Sequence of chain 1.A:
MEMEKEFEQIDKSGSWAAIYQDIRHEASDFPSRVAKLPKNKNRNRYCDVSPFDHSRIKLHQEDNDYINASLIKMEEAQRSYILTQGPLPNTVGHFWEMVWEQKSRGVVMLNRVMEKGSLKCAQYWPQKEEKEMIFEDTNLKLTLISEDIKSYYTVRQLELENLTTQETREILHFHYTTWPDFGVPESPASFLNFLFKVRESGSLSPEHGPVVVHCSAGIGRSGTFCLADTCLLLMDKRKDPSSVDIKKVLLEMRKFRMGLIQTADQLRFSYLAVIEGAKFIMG

Binding-site contacts:
Ligand atom C29 contacts residue GLN266 of chain 1.A at 3.2 Å.
Ligand atom N4 contacts residue ARG45 of chain 1.A at 3.6 Å.
Ligand atom C26 contacts residue ARG221 of chain 1.A at 3.9 Å.
Ligand atom N25 contacts residue ARG221 of chain 1.A at 3.5 Å (salt-bridge).
Ligand atom C16 contacts residue TYR46 of chain 1.A at 3.8 Å (hydrophobic).
Ligand atom C6 contacts residue ARG45 of chain 1.A at 3.6 Å.
Ligand atom O23 contacts residue GLY220 of chain 1.A at 3.5 Å (h-bond).
Ligand atom C16 contacts residue ALA217 of chain 1.A at 3.6 Å (hydrophobic).
Ligand atom N4 contacts residue TYR46 of chain 1.A at 3.6 Å.
Ligand atom O31 contacts residue GLY220 of chain 1.A at 3.6 Å.
Ligand atom O31 contacts residue GLN266 of chain 1.A at 2.4 Å (h-bond).
Ligand atom O23 contacts residue GLN262 of chain 1.A at 3.5 Å.
Ligand atom C21 contacts residue GLN262 of chain 1.A at 3.7 Å.
Ligand atom S7 contacts residue ASP48 of chain 1.A at 4.0 Å.
Ligand atom S7 contacts residue CYS47 of chain 1.A at 3.0 Å (h-bond).
Ligand atom N4 contacts residue CYS47 of chain 1.A at 3.0 Å (h-bond).
Ligand atom O30 contacts residue GLY220 of chain 1.A at 3.1 Å.
Ligand atom O3 contacts residue CYS47 of chain 1.A at 3.5 Å (h-bond).
Ligand atom C5 contacts residue CYS47 of chain 1.A at 4.0 Å (hydrophobic).
Ligand atom S7 contacts residue TYR46 of chain 1.A at 3.6 Å.
Ligand atom C6 contacts residue CYS47 of chain 1.A at 3.9 Å (hydrophobic).
Ligand atom C18 contacts residue GLN262 of chain 1.A at 3.2 Å.
Ligand atom C18 contacts residue ILE219 of chain 1.A at 3.8 Å (hydrophobic).
Ligand atom C6 contacts residue TYR46 of chain 1.A at 3.5 Å (hydrophobic).
Ligand atom C2 contacts residue CYS47 of chain 1.A at 3.0 Å (hydrophobic).
Ligand atom C19 contacts residue GLN262 of chain 1.A at 3.6 Å.
Ligand atom O31 contacts residue GLN262 of chain 1.A at 3.8 Å.
Ligand atom O23 contacts residue ILE219 of chain 1.A at 3.7 Å.
Ligand atom N20 contacts residue GLN262 of chain 1.A at 3.6 Å.
Ligand atom C9 contacts residue TYR46 of chain 1.A at 3.5 Å (hydrophobic).
Ligand atom O30 contacts residue GLN266 of chain 1.A at 3.6 Å (h-bond).
Ligand atom C17 contacts residue ALA217 of chain 1.A at 3.7 Å (hydrophobic).
Ligand atom N11 contacts residue ASP48 of chain 1.A at 3.9 Å.
Ligand atom C5 contacts residue ARG45 of chain 1.A at 3.8 Å.
Ligand atom C17 contacts residue ILE219 of chain 1.A at 3.8 Å (hydrophobic).
Ligand atom C17 contacts residue GLN262 of chain 1.A at 4.1 Å.
Ligand atom O30 contacts residue ARG221 of chain 1.A at 2.9 Å (salt-bridge).
Ligand atom C29 contacts residue GLY220 of chain 1.A at 3.7 Å.
Ligand atom C1 contacts residue CYS47 of chain 1.A at 2.4 Å (hydrophobic).
Ligand atom C29 contacts residue ARG221 of chain 1.A at 3.9 Å.

A small-molecule ligand and the protein it binds are described below.
Small molecule (SMILES): CC(=O)NCCSSCCNC(=O)C1CCC(NC(=O)c2nccnc2C(=O)O)CC1